Sequence of chain 1.B:
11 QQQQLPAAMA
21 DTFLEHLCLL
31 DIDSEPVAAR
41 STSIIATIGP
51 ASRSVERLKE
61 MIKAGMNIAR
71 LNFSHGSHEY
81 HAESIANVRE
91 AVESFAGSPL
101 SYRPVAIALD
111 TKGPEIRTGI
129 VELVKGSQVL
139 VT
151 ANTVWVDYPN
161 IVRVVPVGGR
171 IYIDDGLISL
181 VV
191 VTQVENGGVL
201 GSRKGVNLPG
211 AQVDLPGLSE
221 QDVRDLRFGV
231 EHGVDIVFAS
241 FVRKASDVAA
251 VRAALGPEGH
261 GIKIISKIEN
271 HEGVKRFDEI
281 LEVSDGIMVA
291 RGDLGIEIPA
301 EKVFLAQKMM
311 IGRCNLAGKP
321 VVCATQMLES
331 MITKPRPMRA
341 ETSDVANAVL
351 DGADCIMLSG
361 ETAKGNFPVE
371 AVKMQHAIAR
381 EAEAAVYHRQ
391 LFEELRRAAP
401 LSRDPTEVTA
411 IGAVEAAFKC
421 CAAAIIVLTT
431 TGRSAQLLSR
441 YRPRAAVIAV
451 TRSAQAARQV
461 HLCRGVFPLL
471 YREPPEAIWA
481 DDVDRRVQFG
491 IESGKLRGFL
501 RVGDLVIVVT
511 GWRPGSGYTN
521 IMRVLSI

Binding-site contacts:
Ligand atom O5 contacts residue THR430 of chain 1.B at 3.5 Å (h-bond).
Ligand atom O2 contacts residue LEU428 of chain 1.B at 3.3 Å.
Ligand atom O1 contacts residue GLY515 of chain 1.B at 3.8 Å.
Ligand atom O5P contacts residue SER516 of chain 1.B at 3.6 Å (h-bond).
Ligand atom O4 contacts residue TYR518 of chain 1.B at 3.3 Å (h-bond).
Ligand atom O3 contacts residue ARG513 of chain 1.B at 3.4 Å (salt-bridge).
Ligand atom C5 contacts residue THR430 of chain 1.B at 3.5 Å.
Ligand atom C1 contacts residue ARG486 of chain 1.B at 3.5 Å.
Ligand atom C6 contacts residue LEU428 of chain 1.B at 3.4 Å (hydrophobic).
Ligand atom O2 contacts residue GLY511 of chain 1.B at 3.8 Å.
Ligand atom O6 contacts residue GLY517 of chain 1.B at 3.8 Å.
Ligand atom P2 contacts residue THR430 of chain 1.B at 3.4 Å.
Ligand atom O6 contacts residue SER516 of chain 1.B at 3.6 Å.
Ligand atom O4 contacts residue THR519 of chain 1.B at 3.8 Å.
Ligand atom O3 contacts residue GLY511 of chain 1.B at 3.0 Å.
Ligand atom P2 contacts residue SER434 of chain 1.B at 3.7 Å.
Ligand atom O4P contacts residue THR430 of chain 1.B at 2.6 Å (h-bond).
Ligand atom O3P contacts residue GLY515 of chain 1.B at 2.8 Å (h-bond).
Ligand atom P1 contacts residue ARG486 of chain 1.B at 3.3 Å.
Ligand atom C3 contacts residue ARG513 of chain 1.B at 3.6 Å.
Ligand atom O4 contacts residue GLY515 of chain 1.B at 2.7 Å (h-bond).
Ligand atom O6P contacts residue SER434 of chain 1.B at 2.8 Å (h-bond).
Ligand atom O4P contacts residue THR429 of chain 1.B at 3.6 Å.
Ligand atom P2 contacts residue THR429 of chain 1.B at 3.7 Å.
Ligand atom O4 contacts residue SER516 of chain 1.B at 3.8 Å.
Ligand atom O6 contacts residue THR430 of chain 1.B at 3.6 Å.
Ligand atom C6 contacts residue THR430 of chain 1.B at 3.5 Å.
Ligand atom O5P contacts residue THR431 of chain 1.B at 3.8 Å.
Ligand atom O5P contacts residue GLY517 of chain 1.B at 3.4 Å (h-bond).
Ligand atom O4P contacts residue SER516 of chain 1.B at 3.7 Å.
Ligand atom C6 contacts residue THR429 of chain 1.B at 3.5 Å.
Ligand atom O4P contacts residue THR431 of chain 1.B at 2.6 Å (h-bond).
Ligand atom O1P contacts residue ARG486 of chain 1.B at 2.6 Å (salt-bridge).
Ligand atom O6P contacts residue THR429 of chain 1.B at 2.6 Å (h-bond).
Ligand atom C6 contacts residue THR519 of chain 1.B at 3.8 Å.
Ligand atom O6P contacts residue THR430 of chain 1.B at 3.5 Å (h-bond).
Ligand atom O2P contacts residue ARG486 of chain 1.B at 2.5 Å (salt-bridge).
Ligand atom O1P contacts residue TRP479 of chain 1.B at 3.0 Å (h-bond).
Ligand atom O5 contacts residue LEU428 of chain 1.B at 3.7 Å.
Ligand atom C4 contacts residue GLY515 of chain 1.B at 3.7 Å.

A small-molecule ligand and the protein it binds are described below.
Small molecule (SMILES): O=P(O)(O)OC[C@H]1O[C@](O)(COP(=O)(O)O)[C@@H](O)[C@@H]1O